This protein binds this small molecule.
Small molecule (SMILES): COc1ccccc1-c1noc(C)c1C(=O)N1CCN(c2cc(NC(=O)c3ccccn3)c([N+](=O)[O-])cc2Cl)CC1

Sequence of chain 1.A:
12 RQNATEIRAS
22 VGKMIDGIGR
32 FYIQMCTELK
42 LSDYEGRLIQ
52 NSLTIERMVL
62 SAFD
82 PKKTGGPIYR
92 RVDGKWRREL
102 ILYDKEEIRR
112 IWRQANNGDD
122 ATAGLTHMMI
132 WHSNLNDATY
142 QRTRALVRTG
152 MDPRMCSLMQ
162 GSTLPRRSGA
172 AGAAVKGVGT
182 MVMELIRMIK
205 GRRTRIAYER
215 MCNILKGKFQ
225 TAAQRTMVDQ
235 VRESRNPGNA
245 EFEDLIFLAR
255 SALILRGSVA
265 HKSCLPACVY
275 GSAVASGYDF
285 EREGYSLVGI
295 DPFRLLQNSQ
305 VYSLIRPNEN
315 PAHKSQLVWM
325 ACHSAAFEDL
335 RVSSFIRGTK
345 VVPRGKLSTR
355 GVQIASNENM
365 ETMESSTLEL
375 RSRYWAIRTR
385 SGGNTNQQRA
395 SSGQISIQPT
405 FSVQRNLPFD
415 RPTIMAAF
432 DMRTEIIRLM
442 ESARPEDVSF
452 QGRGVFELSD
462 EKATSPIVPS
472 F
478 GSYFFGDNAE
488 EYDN

Binding-site contacts:
Ligand atom C1 contacts residue TYR282 of chain 1.A at 3.5 Å (hydrophobic).
Ligand atom C8 contacts residue TYR282 of chain 1.A at 3.6 Å (hydrophobic).
Ligand atom O35 contacts residue ASP295 of chain 1.A at 3.5 Å (salt-bridge).
Ligand atom C3 contacts residue GLU462 of chain 1.A at 3.6 Å.
Ligand atom C14 contacts residue TYR282 of chain 1.A at 3.1 Å (hydrophobic).
Ligand atom C10 contacts residue ASP295 of chain 1.A at 3.3 Å.
Ligand atom C3 contacts residue ILE294 of chain 1.A at 4.0 Å (hydrophobic).
Ligand atom C23 contacts residue ASN302 of chain 1.A at 3.1 Å.
Ligand atom C10 contacts residue ILE294 of chain 1.A at 3.3 Å (hydrophobic).
Ligand atom C25 contacts residue ASN302 of chain 1.A at 3.2 Å.
Ligand atom O38 contacts residue ASP295 of chain 1.A at 3.2 Å (salt-bridge).
Ligand atom C24 contacts residue TYR282 of chain 1.A at 3.8 Å (hydrophobic).
Ligand atom N33 contacts residue TYR282 of chain 1.A at 3.2 Å (h-bond).
Ligand atom O35 contacts residue TYR282 of chain 1.A at 3.8 Å.
Ligand atom N29 contacts residue ILE294 of chain 1.A at 3.9 Å.
Ligand atom C2 contacts residue TYR282 of chain 1.A at 3.5 Å (hydrophobic).
Ligand atom C15 contacts residue TYR282 of chain 1.A at 3.2 Å (hydrophobic).
Ligand atom N34 contacts residue ASP295 of chain 1.A at 3.6 Å (salt-bridge).
Ligand atom N29 contacts residue ASP295 of chain 1.A at 3.9 Å.
Ligand atom O38 contacts residue TYR282 of chain 1.A at 3.5 Å (h-bond).
Ligand atom C9 contacts residue LEU299 of chain 1.A at 3.9 Å (hydrophobic).
Ligand atom C14 contacts residue ARG298 of chain 1.A at 3.8 Å.
Ligand atom N34 contacts residue TYR282 of chain 1.A at 3.3 Å (h-bond).
Ligand atom CL4 contacts residue ASN302 of chain 1.A at 3.8 Å.
Ligand atom N33 contacts residue ARG298 of chain 1.A at 3.6 Å.
Ligand atom N31 contacts residue ASN302 of chain 1.A at 3.4 Å (h-bond).
Ligand atom O37 contacts residue ARG298 of chain 1.A at 3.0 Å (salt-bridge).
Ligand atom C19 contacts residue ARG298 of chain 1.A at 3.7 Å.
Ligand atom C4 contacts residue ILE294 of chain 1.A at 3.3 Å (hydrophobic).
Ligand atom O35 contacts residue TYR289 of chain 1.A at 3.2 Å.
Ligand atom O35 contacts residue LEU299 of chain 1.A at 3.4 Å.
Ligand atom C7 contacts residue ARG298 of chain 1.A at 3.2 Å.
Ligand atom C22 contacts residue ARG298 of chain 1.A at 3.6 Å.
Ligand atom C13 contacts residue TYR282 of chain 1.A at 3.6 Å (hydrophobic).
Ligand atom C17 contacts residue TYR282 of chain 1.A at 3.6 Å (hydrophobic).
Ligand atom C9 contacts residue TYR282 of chain 1.A at 3.5 Å (hydrophobic).
Ligand atom O35 contacts residue PHE284 of chain 1.A at 3.6 Å.
Ligand atom C22 contacts residue TYR282 of chain 1.A at 4.0 Å (hydrophobic).
Ligand atom C2 contacts residue GLU287 of chain 1.A at 3.9 Å.
Ligand atom C13 contacts residue ASN302 of chain 1.A at 3.7 Å.